Sequence of chain 1.A:
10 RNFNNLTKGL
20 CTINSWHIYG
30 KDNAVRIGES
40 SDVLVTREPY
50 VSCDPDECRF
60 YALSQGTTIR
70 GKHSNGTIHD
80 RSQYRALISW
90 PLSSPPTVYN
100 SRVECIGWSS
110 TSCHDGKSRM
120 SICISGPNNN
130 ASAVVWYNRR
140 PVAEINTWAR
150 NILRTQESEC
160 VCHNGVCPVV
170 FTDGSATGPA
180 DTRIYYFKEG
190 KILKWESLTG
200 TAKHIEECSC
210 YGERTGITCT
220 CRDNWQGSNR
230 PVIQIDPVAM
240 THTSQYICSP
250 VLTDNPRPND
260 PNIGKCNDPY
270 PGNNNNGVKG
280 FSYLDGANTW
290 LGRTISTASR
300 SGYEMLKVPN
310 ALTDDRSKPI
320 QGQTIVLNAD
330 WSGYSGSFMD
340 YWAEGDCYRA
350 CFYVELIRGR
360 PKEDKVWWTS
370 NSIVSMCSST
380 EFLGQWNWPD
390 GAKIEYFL

Binding-site contacts:
Ligand atom C1 contacts residue ASN74 of chain 1.A at 1.4 Å.
Ligand atom C3 contacts residue ASN74 of chain 1.A at 3.8 Å.
Ligand atom N2 contacts residue ASN74 of chain 1.A at 2.9 Å (h-bond).
Ligand atom C7 contacts residue TRP366 of chain 1.A at 4.2 Å (hydrophobic).
Ligand atom O7 contacts residue ASN74 of chain 1.A at 3.9 Å.
Ligand atom O4 contacts residue TRP366 of chain 1.A at 4.4 Å.
Ligand atom C8 contacts residue TRP366 of chain 1.A at 3.8 Å (hydrophobic).
Ligand atom N2 contacts residue TRP366 of chain 1.A at 3.5 Å.
Ligand atom C2 contacts residue ASN74 of chain 1.A at 2.5 Å.
Ligand atom O5 contacts residue ASN74 of chain 1.A at 2.4 Å (h-bond).
Ligand atom C5 contacts residue TRP366 of chain 1.A at 4.4 Å (hydrophobic).
Ligand atom C3 contacts residue TRP366 of chain 1.A at 4.0 Å (hydrophobic).
Ligand atom C7 contacts residue ASN74 of chain 1.A at 3.6 Å.
Ligand atom C1 contacts residue TRP366 of chain 1.A at 4.0 Å (hydrophobic).
Ligand atom C5 contacts residue ASN74 of chain 1.A at 3.7 Å.
Ligand atom C2 contacts residue TRP366 of chain 1.A at 4.3 Å (hydrophobic).
Ligand atom C4 contacts residue ASN74 of chain 1.A at 4.2 Å.

This protein binds this small molecule.
Small molecule (SMILES): CC(=O)N[C@@H]1[C@@H](O)[C@H](O)[C@@H](CO)O[C@H]1O